Sequence of chain 1.A:
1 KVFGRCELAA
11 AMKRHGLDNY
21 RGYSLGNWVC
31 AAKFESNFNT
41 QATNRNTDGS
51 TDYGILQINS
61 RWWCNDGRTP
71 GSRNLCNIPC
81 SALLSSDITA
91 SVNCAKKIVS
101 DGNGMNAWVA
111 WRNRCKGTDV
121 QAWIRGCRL

This small molecule binds to this protein.
Small molecule (SMILES): CC1=N[Pt]2N=C(C)O[As]2(O)(O)O1

Binding-site contacts:
Ligand atom PT1 contacts residue LYS97 of chain 1.A at 2.1 Å.